Sequence of chain 20.A:
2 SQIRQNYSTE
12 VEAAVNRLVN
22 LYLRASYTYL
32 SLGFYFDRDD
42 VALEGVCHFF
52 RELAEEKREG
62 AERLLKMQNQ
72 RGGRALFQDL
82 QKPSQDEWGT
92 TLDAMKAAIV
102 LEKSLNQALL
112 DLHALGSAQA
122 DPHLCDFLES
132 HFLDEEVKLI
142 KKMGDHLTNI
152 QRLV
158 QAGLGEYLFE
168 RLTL

A protein and the small-molecule ligand that binds it are described below.
Small molecule (SMILES): CCc1cccc(CC)c1O

Binding-site contacts:
Ligand atom C5 contacts residue TYR28 of chain 20.A at 4.0 Å (hydrophobic).
Ligand atom C8 contacts residue SER27 of chain 6.A at 3.4 Å.
Ligand atom C4 contacts residue LEU24 of chain 20.A at 4.2 Å (hydrophobic).
Ligand atom O1 contacts residue ARG59 of chain 20.A at 4.0 Å.
Ligand atom C6 contacts residue SER27 of chain 20.A at 3.9 Å.
Ligand atom C5 contacts residue SER27 of chain 20.A at 3.9 Å.
Ligand atom C7 contacts residue DIE1 of chain 6.I at 1.0 Å.
Ligand atom C7 contacts residue TYR28 of chain 6.A at 4.3 Å (hydrophobic).
Ligand atom C4 contacts residue DIE1 of chain 6.I at 1.1 Å.
Ligand atom C10 contacts residue DIE1 of chain 6.I at 2.4 Å.
Ligand atom O1 contacts residue ARG59 of chain 6.A at 3.1 Å.
Ligand atom C3 contacts residue DIE1 of chain 6.I at 1.0 Å.
Ligand atom C10 contacts residue ARG59 of chain 6.A at 3.6 Å.
Ligand atom C10 contacts residue ARG59 of chain 20.A at 3.2 Å.
Ligand atom C10 contacts residue ALA55 of chain 20.A at 3.9 Å (hydrophobic).
Ligand atom C7 contacts residue SER27 of chain 6.A at 3.9 Å.
Ligand atom C6 contacts residue ARG59 of chain 6.A at 4.4 Å.
Ligand atom C9 contacts residue GLU63 of chain 6.A at 4.4 Å.
Ligand atom C2 contacts residue LEU24 of chain 6.A at 4.5 Å (hydrophobic).
Ligand atom C9 contacts residue ARG59 of chain 6.A at 3.9 Å.
Ligand atom O1 contacts residue DIE1 of chain 6.I at 1.7 Å.
Ligand atom C9 contacts residue SER27 of chain 20.A at 3.6 Å.
Ligand atom C3 contacts residue LEU81 of chain 20.A at 3.9 Å (hydrophobic).
Ligand atom C8 contacts residue DIE1 of chain 6.I at 0.6 Å.
Ligand atom C7 contacts residue LEU24 of chain 6.A at 4.4 Å (hydrophobic).
Ligand atom O1 contacts residue SER27 of chain 6.A at 4.2 Å.
Ligand atom C3 contacts residue LEU81 of chain 6.A at 4.1 Å (hydrophobic).
Ligand atom C4 contacts residue TYR28 of chain 20.A at 4.0 Å (hydrophobic).
Ligand atom C1 contacts residue ARG59 of chain 6.A at 4.1 Å.
Ligand atom C5 contacts residue DIE1 of chain 6.I at 1.0 Å.
Ligand atom C2 contacts residue DIE1 of chain 6.I at 0.8 Å.
Ligand atom C9 contacts residue DIE1 of chain 6.I at 1.4 Å.
Ligand atom C6 contacts residue DIE1 of chain 6.I at 0.6 Å.
Ligand atom C10 contacts residue SER27 of chain 20.A at 3.2 Å.
Ligand atom C4 contacts residue LEU81 of chain 20.A at 4.1 Å (hydrophobic).
Ligand atom C1 contacts residue LEU24 of chain 6.A at 4.4 Å (hydrophobic).
Ligand atom C1 contacts residue DIE1 of chain 6.I at 1.4 Å.

Sequence of chain 6.A:
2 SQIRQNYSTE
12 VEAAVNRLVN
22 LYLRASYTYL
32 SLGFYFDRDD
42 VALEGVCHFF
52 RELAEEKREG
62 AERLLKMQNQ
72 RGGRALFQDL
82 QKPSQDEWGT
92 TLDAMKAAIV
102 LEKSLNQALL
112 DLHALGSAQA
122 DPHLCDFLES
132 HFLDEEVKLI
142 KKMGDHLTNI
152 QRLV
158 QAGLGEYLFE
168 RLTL